Sequence of chain 1.A:
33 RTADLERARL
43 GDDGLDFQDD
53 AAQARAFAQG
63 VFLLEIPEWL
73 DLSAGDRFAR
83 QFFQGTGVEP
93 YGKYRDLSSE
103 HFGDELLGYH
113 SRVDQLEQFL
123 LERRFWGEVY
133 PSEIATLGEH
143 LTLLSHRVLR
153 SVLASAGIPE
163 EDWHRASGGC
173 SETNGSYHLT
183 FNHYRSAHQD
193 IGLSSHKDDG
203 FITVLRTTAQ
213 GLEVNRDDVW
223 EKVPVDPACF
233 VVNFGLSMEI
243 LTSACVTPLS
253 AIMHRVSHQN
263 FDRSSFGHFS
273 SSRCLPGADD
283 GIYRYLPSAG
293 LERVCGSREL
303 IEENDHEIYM

This small molecule binds to this protein.
Small molecule (SMILES): O=C(O)CCC(=O)C(=O)O

Binding-site contacts:
Ligand atom C5 contacts residue TYR186 of chain 1.A at 3.4 Å (hydrophobic).
Ligand atom O3 contacts residue SER267 of chain 1.A at 3.9 Å.
Ligand atom C1 contacts residue ASN184 of chain 1.A at 4.1 Å.
Ligand atom C2 contacts residue FE21 of chain 1.F at 3.1 Å.
Ligand atom O1 contacts residue FE21 of chain 1.F at 2.4 Å.
Ligand atom O3 contacts residue ARG265 of chain 1.A at 2.8 Å (salt-bridge).
Ligand atom C4 contacts residue VAL258 of chain 1.A at 3.8 Å (hydrophobic).
Ligand atom O4 contacts residue ARG265 of chain 1.A at 2.8 Å (salt-bridge).
Ligand atom C1 contacts residue LEU195 of chain 1.A at 3.8 Å (hydrophobic).
Ligand atom O4 contacts residue TYR186 of chain 1.A at 2.6 Å (h-bond).
Ligand atom O2 contacts residue ASN184 of chain 1.A at 3.2 Å (h-bond).
Ligand atom C3 contacts residue TYR186 of chain 1.A at 3.3 Å (hydrophobic).
Ligand atom C5 contacts residue SER267 of chain 1.A at 3.5 Å.
Ligand atom C3 contacts residue ASN184 of chain 1.A at 3.3 Å.
Ligand atom C1 contacts residue 5WI1 of chain 1.E at 3.3 Å.
Ligand atom O3 contacts residue VAL258 of chain 1.A at 4.0 Å.
Ligand atom C4 contacts residue TYR186 of chain 1.A at 3.7 Å (hydrophobic).
Ligand atom C5 contacts residue VAL258 of chain 1.A at 3.7 Å (hydrophobic).
Ligand atom C5 contacts residue ARG265 of chain 1.A at 3.3 Å.
Ligand atom O5 contacts residue LEU195 of chain 1.A at 3.8 Å.
Ligand atom O1 contacts residue 5WI1 of chain 1.E at 3.1 Å (h-bond).
Ligand atom C4 contacts residue LEU207 of chain 1.A at 4.1 Å (hydrophobic).
Ligand atom C3 contacts residue LEU195 of chain 1.A at 3.9 Å (hydrophobic).
Ligand atom O1 contacts residue HIS198 of chain 1.A at 3.5 Å (h-bond).
Ligand atom O2 contacts residue PHE271 of chain 1.A at 3.9 Å.
Ligand atom O5 contacts residue HIS198 of chain 1.A at 3.7 Å.
Ligand atom C2 contacts residue LEU195 of chain 1.A at 3.6 Å (hydrophobic).
Ligand atom O4 contacts residue VAL258 of chain 1.A at 3.9 Å.
Ligand atom O1 contacts residue ASP200 of chain 1.A at 3.5 Å (salt-bridge).
Ligand atom C1 contacts residue PHE271 of chain 1.A at 3.8 Å (hydrophobic).
Ligand atom O4 contacts residue ASN184 of chain 1.A at 3.6 Å.
Ligand atom O2 contacts residue GLN120 of chain 1.A at 3.5 Å (h-bond).
Ligand atom O3 contacts residue LEU207 of chain 1.A at 3.7 Å.
Ligand atom O5 contacts residue FE21 of chain 1.F at 2.4 Å.
Ligand atom O5 contacts residue HIS256 of chain 1.A at 3.5 Å.
Ligand atom C5 contacts residue LEU207 of chain 1.A at 4.0 Å (hydrophobic).
Ligand atom C1 contacts residue FE21 of chain 1.F at 3.1 Å.
Ligand atom O2 contacts residue 5WI1 of chain 1.E at 2.8 Å (h-bond).
Ligand atom O1 contacts residue PHE271 of chain 1.A at 3.4 Å.
Ligand atom O4 contacts residue SER267 of chain 1.A at 2.7 Å (h-bond).